The small molecule below binds the protein below.
Small molecule (SMILES): N[C@@H](Cc1c[nH]c2ccccc12)C(=O)O

Sequence of chain 1.K:
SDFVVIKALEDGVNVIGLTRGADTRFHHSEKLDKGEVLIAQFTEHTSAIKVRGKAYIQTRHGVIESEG

Binding-site contacts:
Ligand atom N contacts residue THR23 of chain 1.K at 2.9 Å (h-bond).
Ligand atom O contacts residue THR47 of chain 1.A at 2.4 Å (h-bond).
Ligand atom CB contacts residue THR23 of chain 1.K at 3.8 Å.
Ligand atom C contacts residue THR50 of chain 1.A at 3.7 Å.
Ligand atom C contacts residue THR47 of chain 1.A at 3.3 Å.
Ligand atom CB contacts residue THR28 of chain 1.K at 3.4 Å.
Ligand atom CH2 contacts residue GLY21 of chain 1.A at 3.5 Å.
Ligand atom CA contacts residue THR28 of chain 1.K at 3.2 Å.
Ligand atom OXT contacts residue GLY25 of chain 1.K at 3.0 Å (h-bond).
Ligand atom CE3 contacts residue HIS32 of chain 1.A at 3.9 Å.
Ligand atom CZ2 contacts residue ILE53 of chain 1.A at 3.8 Å (hydrophobic).
Ligand atom O contacts residue THR50 of chain 1.A at 2.7 Å (h-bond).
Ligand atom CE3 contacts residue HIS31 of chain 1.A at 4.0 Å.
Ligand atom N contacts residue THR28 of chain 1.K at 2.8 Å (h-bond).
Ligand atom CB contacts residue SER51 of chain 1.K at 3.5 Å.
Ligand atom CA contacts residue THR23 of chain 1.K at 3.9 Å.
Ligand atom CD2 contacts residue THR50 of chain 1.A at 3.9 Å.
Ligand atom CZ3 contacts residue HIS32 of chain 1.A at 4.0 Å.
Ligand atom NE1 contacts residue ALA44 of chain 1.A at 3.9 Å.
Ligand atom CZ3 contacts residue GLY21 of chain 1.A at 3.6 Å.
Ligand atom CG contacts residue SER51 of chain 1.K at 3.9 Å.
Ligand atom N contacts residue GLY25 of chain 1.K at 2.7 Å (h-bond).
Ligand atom CZ2 contacts residue ALA44 of chain 1.A at 4.0 Å (hydrophobic).
Ligand atom CZ2 contacts residue THR50 of chain 1.A at 3.9 Å.
Ligand atom O contacts residue GLY25 of chain 1.K at 3.9 Å.
Ligand atom OXT contacts residue ARG24 of chain 1.K at 3.6 Å.
Ligand atom C contacts residue SER51 of chain 1.K at 3.6 Å.
Ligand atom NE1 contacts residue GLN45 of chain 1.A at 2.8 Å (h-bond).
Ligand atom CD1 contacts residue THR47 of chain 1.A at 3.6 Å.
Ligand atom OXT contacts residue THR23 of chain 1.K at 3.9 Å.
Ligand atom CA contacts residue GLY25 of chain 1.K at 3.4 Å.
Ligand atom OXT contacts residue THR47 of chain 1.A at 3.5 Å.
Ligand atom CD1 contacts residue GLN45 of chain 1.A at 3.5 Å.
Ligand atom CE2 contacts residue GLN45 of chain 1.A at 3.9 Å.
Ligand atom N contacts residue ASP27 of chain 1.K at 3.1 Å (salt-bridge).
Ligand atom CD1 contacts residue SER51 of chain 1.K at 3.5 Å.
Ligand atom C contacts residue GLY25 of chain 1.K at 3.4 Å.
Ligand atom CE2 contacts residue THR50 of chain 1.A at 4.0 Å.
Ligand atom OXT contacts residue SER51 of chain 1.K at 2.9 Å (h-bond).
Ligand atom O contacts residue HIS49 of chain 1.A at 3.7 Å.

Sequence of chain 1.A:
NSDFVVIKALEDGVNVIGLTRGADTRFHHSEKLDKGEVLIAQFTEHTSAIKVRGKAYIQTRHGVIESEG